Binding-site contacts:
Ligand atom O5 contacts residue TRP395 of chain 11.B at 3.6 Å.
Ligand atom C2 contacts residue ARG387 of chain 11.B at 4.3 Å.
Ligand atom O5 contacts residue ARG387 of chain 11.B at 3.0 Å (salt-bridge).
Ligand atom C1 contacts residue ARG387 of chain 11.B at 4.4 Å.
Ligand atom C4 contacts residue ARG387 of chain 11.B at 4.0 Å.
Ligand atom C3 contacts residue TRP395 of chain 11.B at 3.5 Å (hydrophobic).
Ligand atom C2 contacts residue TRP395 of chain 11.B at 3.7 Å (hydrophobic).
Ligand atom C4 contacts residue TRP395 of chain 11.B at 3.7 Å (hydrophobic).

This small molecule binds to this protein.
Small molecule (SMILES): C[C@@H](O)[C@@H](C)O

Sequence of chain 11.B:
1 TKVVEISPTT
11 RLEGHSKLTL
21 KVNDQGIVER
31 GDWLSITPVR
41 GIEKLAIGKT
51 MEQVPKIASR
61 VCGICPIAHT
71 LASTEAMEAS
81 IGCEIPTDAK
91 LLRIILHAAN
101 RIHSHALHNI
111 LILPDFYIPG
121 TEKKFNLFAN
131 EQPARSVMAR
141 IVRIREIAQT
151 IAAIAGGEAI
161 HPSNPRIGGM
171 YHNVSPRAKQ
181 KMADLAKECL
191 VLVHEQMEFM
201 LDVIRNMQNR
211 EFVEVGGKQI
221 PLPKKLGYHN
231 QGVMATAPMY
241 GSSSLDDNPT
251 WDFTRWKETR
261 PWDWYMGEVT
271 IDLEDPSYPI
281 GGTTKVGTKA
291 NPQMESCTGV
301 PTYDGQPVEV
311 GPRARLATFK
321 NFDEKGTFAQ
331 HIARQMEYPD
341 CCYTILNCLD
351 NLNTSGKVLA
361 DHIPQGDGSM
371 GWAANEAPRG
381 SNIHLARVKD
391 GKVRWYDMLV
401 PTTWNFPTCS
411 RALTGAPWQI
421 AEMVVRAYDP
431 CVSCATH